Sequence of chain 1.B:
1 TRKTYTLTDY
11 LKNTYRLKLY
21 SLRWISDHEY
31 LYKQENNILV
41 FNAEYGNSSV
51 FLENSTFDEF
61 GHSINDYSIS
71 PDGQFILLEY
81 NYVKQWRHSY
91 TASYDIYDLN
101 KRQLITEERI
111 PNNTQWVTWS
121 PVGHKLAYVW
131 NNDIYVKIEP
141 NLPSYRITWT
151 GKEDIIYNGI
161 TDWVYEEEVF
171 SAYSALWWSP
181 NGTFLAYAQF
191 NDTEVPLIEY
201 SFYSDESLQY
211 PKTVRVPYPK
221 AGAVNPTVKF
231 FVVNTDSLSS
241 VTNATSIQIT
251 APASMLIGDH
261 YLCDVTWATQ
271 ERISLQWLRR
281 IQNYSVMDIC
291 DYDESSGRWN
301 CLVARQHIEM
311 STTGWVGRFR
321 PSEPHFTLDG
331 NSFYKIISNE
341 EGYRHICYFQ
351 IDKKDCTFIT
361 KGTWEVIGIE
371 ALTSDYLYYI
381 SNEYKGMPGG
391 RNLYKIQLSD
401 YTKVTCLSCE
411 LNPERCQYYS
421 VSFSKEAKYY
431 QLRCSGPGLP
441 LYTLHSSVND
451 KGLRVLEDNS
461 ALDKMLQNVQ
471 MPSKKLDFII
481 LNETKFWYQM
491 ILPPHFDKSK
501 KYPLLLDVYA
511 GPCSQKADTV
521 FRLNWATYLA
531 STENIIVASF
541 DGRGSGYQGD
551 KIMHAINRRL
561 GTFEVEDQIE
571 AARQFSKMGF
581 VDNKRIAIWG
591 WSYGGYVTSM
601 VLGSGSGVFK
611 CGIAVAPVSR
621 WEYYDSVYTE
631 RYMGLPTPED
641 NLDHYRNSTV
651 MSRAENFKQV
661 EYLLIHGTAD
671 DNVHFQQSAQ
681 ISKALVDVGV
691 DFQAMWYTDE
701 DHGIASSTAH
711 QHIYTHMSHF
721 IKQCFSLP

Binding-site contacts:
Ligand atom O3 contacts residue GLU294 of chain 1.B at 4.2 Å.
Ligand atom O4 contacts residue GLU294 of chain 1.B at 4.2 Å.
Ligand atom N2 contacts residue THR183 of chain 1.B at 4.0 Å.
Ligand atom C1 contacts residue GLU271 of chain 1.B at 4.5 Å.
Ligand atom C3 contacts residue ASN181 of chain 1.B at 3.8 Å.
Ligand atom C7 contacts residue ASN234 of chain 1.B at 4.2 Å.
Ligand atom O5 contacts residue ASN181 of chain 1.B at 2.4 Å (h-bond).
Ligand atom O7 contacts residue ASN181 of chain 1.B at 3.9 Å.
Ligand atom O5 contacts residue GLN270 of chain 1.B at 3.5 Å.
Ligand atom C6 contacts residue GLU271 of chain 1.B at 3.1 Å.
Ligand atom C3 contacts residue THR183 of chain 1.B at 3.9 Å.
Ligand atom C5 contacts residue ASN181 of chain 1.B at 3.6 Å.
Ligand atom C5 contacts residue THR183 of chain 1.B at 3.5 Å.
Ligand atom C1 contacts residue THR183 of chain 1.B at 3.2 Å.
Ligand atom O6 contacts residue GLU271 of chain 1.B at 2.5 Å (salt-bridge).
Ligand atom C3 contacts residue GLU294 of chain 1.B at 4.0 Å.
Ligand atom O5 contacts residue THR183 of chain 1.B at 3.7 Å.
Ligand atom C5 contacts residue GLN270 of chain 1.B at 4.5 Å.
Ligand atom O6 contacts residue GLN270 of chain 1.B at 3.8 Å.
Ligand atom C8 contacts residue TYR292 of chain 1.B at 3.6 Å (hydrophobic).
Ligand atom C4 contacts residue THR183 of chain 1.B at 4.2 Å.
Ligand atom C4 contacts residue ASN181 of chain 1.B at 4.2 Å.
Ligand atom C7 contacts residue ASN181 of chain 1.B at 3.5 Å.
Ligand atom O7 contacts residue ASN234 of chain 1.B at 3.9 Å.
Ligand atom O7 contacts residue THR183 of chain 1.B at 4.2 Å.
Ligand atom C2 contacts residue ASN181 of chain 1.B at 2.5 Å.
Ligand atom C8 contacts residue PHE184 of chain 1.B at 3.6 Å (hydrophobic).
Ligand atom N2 contacts residue GLU271 of chain 1.B at 4.4 Å.
Ligand atom N2 contacts residue ASN181 of chain 1.B at 2.9 Å (h-bond).
Ligand atom C8 contacts residue THR183 of chain 1.B at 4.5 Å.
Ligand atom C8 contacts residue ASN234 of chain 1.B at 3.5 Å.
Ligand atom C6 contacts residue GLN270 of chain 1.B at 4.1 Å.
Ligand atom C1 contacts residue ASN181 of chain 1.B at 1.4 Å.
Ligand atom C1 contacts residue GLN270 of chain 1.B at 4.1 Å.
Ligand atom C2 contacts residue THR183 of chain 1.B at 3.9 Å.

The protein below binds the small molecule below.
Small molecule (SMILES): CC(=O)N[C@H]1[C@H](O[C@H]2[C@H](O)[C@@H](NC(C)=O)CO[C@@H]2CO)O[C@H](CO)[C@@H](O)[C@@H]1O